Sequence of chain 1.B:
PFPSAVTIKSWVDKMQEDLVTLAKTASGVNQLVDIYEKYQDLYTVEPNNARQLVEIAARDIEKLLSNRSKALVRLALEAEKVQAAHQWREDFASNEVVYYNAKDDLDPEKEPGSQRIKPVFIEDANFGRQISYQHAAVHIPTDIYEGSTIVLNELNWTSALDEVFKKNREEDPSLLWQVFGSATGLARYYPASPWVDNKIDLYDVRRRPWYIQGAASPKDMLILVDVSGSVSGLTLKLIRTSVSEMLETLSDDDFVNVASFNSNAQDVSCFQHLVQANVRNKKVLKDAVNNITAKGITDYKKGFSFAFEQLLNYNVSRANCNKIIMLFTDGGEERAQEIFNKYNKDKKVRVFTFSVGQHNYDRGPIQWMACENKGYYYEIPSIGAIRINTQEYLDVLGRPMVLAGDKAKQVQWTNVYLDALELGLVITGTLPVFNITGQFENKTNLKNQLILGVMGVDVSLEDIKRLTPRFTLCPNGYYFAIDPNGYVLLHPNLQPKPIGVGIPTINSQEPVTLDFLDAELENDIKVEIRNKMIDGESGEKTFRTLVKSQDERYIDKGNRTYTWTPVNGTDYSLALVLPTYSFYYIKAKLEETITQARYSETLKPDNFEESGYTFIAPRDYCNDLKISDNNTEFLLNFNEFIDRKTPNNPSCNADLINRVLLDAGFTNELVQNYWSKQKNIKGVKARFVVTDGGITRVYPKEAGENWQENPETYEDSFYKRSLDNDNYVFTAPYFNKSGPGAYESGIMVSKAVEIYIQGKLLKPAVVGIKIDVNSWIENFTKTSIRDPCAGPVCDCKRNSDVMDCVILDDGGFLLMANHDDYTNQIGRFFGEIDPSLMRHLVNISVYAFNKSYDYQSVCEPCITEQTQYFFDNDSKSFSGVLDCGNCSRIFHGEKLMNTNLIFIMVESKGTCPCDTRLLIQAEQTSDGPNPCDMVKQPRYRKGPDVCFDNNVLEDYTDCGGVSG

A protein and the small-molecule ligand that binds it are described below.
Small molecule (SMILES): CC(=O)N[C@H]1[C@H](O[C@H]2[C@H](O)[C@@H](NC(C)=O)CO[C@@H]2CO)O[C@H](CO)[C@@H](O[C@@H]2O[C@H](CO)[C@@H](O)[C@H](O)[C@H]2NC(C)=O)[C@@H]1O

Binding-site contacts:
Ligand atom C7 contacts residue ASN184 of chain 1.B at 3.4 Å.
Ligand atom C8 contacts residue TRP185 of chain 1.B at 3.8 Å (hydrophobic).
Ligand atom C7 contacts residue TRP185 of chain 1.B at 4.4 Å (hydrophobic).
Ligand atom C6 contacts residue GLU121 of chain 1.B at 4.4 Å.
Ligand atom N2 contacts residue ASN184 of chain 1.B at 2.9 Å (h-bond).
Ligand atom C8 contacts residue ALA188 of chain 1.B at 4.1 Å (hydrophobic).
Ligand atom O6 contacts residue GLU121 of chain 1.B at 3.8 Å.
Ligand atom O7 contacts residue SER187 of chain 1.B at 4.5 Å.
Ligand atom C1 contacts residue ASN184 of chain 1.B at 1.4 Å.
Ligand atom O7 contacts residue ASN184 of chain 1.B at 3.6 Å.
Ligand atom C8 contacts residue VAL107 of chain 1.B at 4.0 Å (hydrophobic).
Ligand atom O5 contacts residue ASN184 of chain 1.B at 2.4 Å (h-bond).
Ligand atom C4 contacts residue ASN184 of chain 1.B at 4.3 Å.
Ligand atom C8 contacts residue ASN184 of chain 1.B at 3.5 Å.
Ligand atom O6 contacts residue ASN184 of chain 1.B at 4.5 Å.
Ligand atom C3 contacts residue ASN184 of chain 1.B at 3.8 Å.
Ligand atom C5 contacts residue ASN184 of chain 1.B at 3.6 Å.
Ligand atom C2 contacts residue ASN184 of chain 1.B at 2.5 Å.
Ligand atom C6 contacts residue ARG114 of chain 1.B at 4.5 Å.